A small-molecule ligand and the protein it binds are described below.
Small molecule (SMILES): CC(=O)N(C)[C@H](C(=O)N1C[C@H](C)C[C@H]1C(=O)N(C)[C@@H]1C(=O)N[C@@H](CC(C)C)C(=O)N2C[C@H](C)C[C@H]2C(=O)N[C@@H](CC(C)C)C(=O)N(C)[C@@H](C(C)C)C(=O)N2C[C@H](C3CCCCC3)C[C@H]2C(=O)N(C)[C@H](CC(C)C)C(=O)NCC(=O)O[C@@H]1C)C(C)C

Sequence of chain 2.A:
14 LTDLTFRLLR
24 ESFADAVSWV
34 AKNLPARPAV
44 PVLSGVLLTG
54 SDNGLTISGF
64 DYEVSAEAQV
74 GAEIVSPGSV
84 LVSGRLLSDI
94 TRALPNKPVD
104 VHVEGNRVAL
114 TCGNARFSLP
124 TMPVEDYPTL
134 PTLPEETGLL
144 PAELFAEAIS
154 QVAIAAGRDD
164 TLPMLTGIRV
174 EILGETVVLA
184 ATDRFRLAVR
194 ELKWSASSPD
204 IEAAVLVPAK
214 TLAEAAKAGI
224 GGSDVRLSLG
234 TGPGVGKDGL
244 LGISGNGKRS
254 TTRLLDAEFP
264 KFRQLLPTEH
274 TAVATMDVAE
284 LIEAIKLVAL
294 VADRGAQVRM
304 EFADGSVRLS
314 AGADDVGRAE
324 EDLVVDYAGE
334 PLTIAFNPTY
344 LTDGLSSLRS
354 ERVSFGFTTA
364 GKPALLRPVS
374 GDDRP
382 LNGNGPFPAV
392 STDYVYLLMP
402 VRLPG

Binding-site contacts:
Ligand atom CD contacts residue PRO401 of chain 2.A at 3.7 Å (hydrophobic).
Ligand atom O contacts residue ARG187 of chain 2.A at 3.4 Å (salt-bridge).
Ligand atom CA contacts residue ARG187 of chain 2.A at 3.5 Å.
Ligand atom CG2 contacts residue ARG187 of chain 2.A at 3.8 Å.
Ligand atom CD1 contacts residue THR185 of chain 2.A at 3.8 Å.
Ligand atom O contacts residue MET400 of chain 2.A at 3.3 Å.
Ligand atom CB contacts residue ARG187 of chain 2.A at 3.4 Å.
Ligand atom O contacts residue MET400 of chain 2.A at 3.6 Å.
Ligand atom CD2 contacts residue PHE188 of chain 2.A at 3.7 Å (hydrophobic).
Ligand atom C5 contacts residue GLU261 of chain 2.A at 3.4 Å.
Ligand atom CB contacts residue ARG187 of chain 2.A at 3.3 Å.
Ligand atom O contacts residue ARG187 of chain 2.A at 2.9 Å (salt-bridge).
Ligand atom C contacts residue ARG187 of chain 2.A at 3.6 Å.
Ligand atom CG2 contacts residue PHE188 of chain 2.A at 3.7 Å (hydrophobic).
Ligand atom CH3 contacts residue ARG403 of chain 2.A at 3.5 Å.
Ligand atom O contacts residue LYS264 of chain 2.A at 3.5 Å (salt-bridge).
Ligand atom C contacts residue MET400 of chain 2.A at 3.8 Å (hydrophobic).
Ligand atom CN contacts residue LYS264 of chain 2.A at 3.3 Å.
Ligand atom CD1 contacts residue ARG187 of chain 2.A at 3.8 Å.
Ligand atom CA contacts residue MET400 of chain 2.A at 3.8 Å (hydrophobic).
Ligand atom CD2 contacts residue ARG189 of chain 2.A at 3.5 Å.
Ligand atom CG1 contacts residue PHE188 of chain 2.A at 3.8 Å (hydrophobic).
Ligand atom C contacts residue LEU268 of chain 2.A at 3.8 Å (hydrophobic).
Ligand atom CD2 contacts residue THR185 of chain 2.A at 3.8 Å.
Ligand atom CE contacts residue ARG403 of chain 2.A at 3.6 Å.
Ligand atom O contacts residue LEU268 of chain 2.A at 3.7 Å.
Ligand atom N contacts residue LEU268 of chain 2.A at 3.8 Å.
Ligand atom CD2 contacts residue LEU190 of chain 2.A at 3.7 Å (hydrophobic).
Ligand atom C contacts residue ARG403 of chain 2.A at 3.7 Å.
Ligand atom CA contacts residue ARG187 of chain 2.A at 3.7 Å.
Ligand atom O contacts residue VAL402 of chain 2.A at 3.6 Å.
Ligand atom CE contacts residue PRO401 of chain 2.A at 3.7 Å (hydrophobic).
Ligand atom CB contacts residue GLN267 of chain 2.A at 3.8 Å.
Ligand atom CD1 contacts residue MET400 of chain 2.A at 3.5 Å (hydrophobic).
Ligand atom CN contacts residue GLN267 of chain 2.A at 3.6 Å.
Ligand atom CG contacts residue PRO401 of chain 2.A at 3.4 Å (hydrophobic).
Ligand atom O contacts residue PRO263 of chain 2.A at 3.7 Å.
Ligand atom N contacts residue ARG187 of chain 2.A at 2.8 Å (salt-bridge).
Ligand atom O contacts residue ARG403 of chain 2.A at 2.9 Å (salt-bridge).
Ligand atom O contacts residue PHE188 of chain 2.A at 3.6 Å.